This protein binds this small molecule.
Small molecule (SMILES): Nc1ncnc2c1ncn2[C@@H]1O[C@H](COP(=O)=O)[C@@H](O[P](=O)(O)OC[C@H]2O[C@@H](n3ccc(=O)[nH]c3=O)[C@H](O)[C@@H]2O)[C@H]1O

Sequence of chain 1.E:
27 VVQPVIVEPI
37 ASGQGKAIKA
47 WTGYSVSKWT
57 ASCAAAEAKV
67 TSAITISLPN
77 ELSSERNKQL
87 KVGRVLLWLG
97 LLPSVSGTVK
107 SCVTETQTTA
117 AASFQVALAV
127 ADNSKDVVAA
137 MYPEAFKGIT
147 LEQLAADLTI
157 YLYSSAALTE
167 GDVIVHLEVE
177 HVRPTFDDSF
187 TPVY

Binding-site contacts:
Ligand atom C8 contacts residue TRP47 of chain 1.E at 4.0 Å (hydrophobic).
Ligand atom C8 contacts residue GLU140 of chain 1.E at 4.1 Å.
Ligand atom N9 contacts residue GLU140 of chain 1.E at 4.1 Å.
Ligand atom N9 contacts residue LYS143 of chain 1.E at 3.8 Å.
Ligand atom C5 contacts residue TRP47 of chain 1.E at 4.0 Å (hydrophobic).
Ligand atom C2' contacts residue LYS143 of chain 1.E at 4.5 Å.
Ligand atom O4' contacts residue LYS143 of chain 1.E at 4.2 Å.
Ligand atom C8 contacts residue LYS143 of chain 1.E at 2.8 Å.
Ligand atom O2' contacts residue GLU140 of chain 1.E at 3.0 Å (salt-bridge).
Ligand atom N7 contacts residue TRP47 of chain 1.E at 4.0 Å.
Ligand atom N7 contacts residue LYS143 of chain 1.E at 3.7 Å.
Ligand atom N6 contacts residue TRP47 of chain 1.E at 4.2 Å.
Ligand atom C4 contacts residue TRP47 of chain 1.E at 3.9 Å (hydrophobic).
Ligand atom N9 contacts residue TRP47 of chain 1.E at 4.0 Å.
Ligand atom O4' contacts residue GLU140 of chain 1.E at 4.1 Å.
Ligand atom C2' contacts residue GLU140 of chain 1.E at 3.5 Å.
Ligand atom O4' contacts residue TRP47 of chain 1.E at 4.0 Å.
Ligand atom N1 contacts residue TRP47 of chain 1.E at 3.8 Å.
Ligand atom C6 contacts residue TRP47 of chain 1.E at 3.9 Å (hydrophobic).
Ligand atom C2 contacts residue TRP47 of chain 1.E at 3.8 Å (hydrophobic).
Ligand atom C1' contacts residue GLU140 of chain 1.E at 3.2 Å.
Ligand atom C1' contacts residue LYS143 of chain 1.E at 4.0 Å.
Ligand atom C1' contacts residue TRP47 of chain 1.E at 4.3 Å (hydrophobic).
Ligand atom N3 contacts residue TRP47 of chain 1.E at 3.9 Å.